This small molecule binds to this protein.
Small molecule (SMILES): CC(=O)N[C@@H]1[C@@H](O)[C@H](O)[C@@H](CO)O[C@H]1O

Sequence of chain 1.B:
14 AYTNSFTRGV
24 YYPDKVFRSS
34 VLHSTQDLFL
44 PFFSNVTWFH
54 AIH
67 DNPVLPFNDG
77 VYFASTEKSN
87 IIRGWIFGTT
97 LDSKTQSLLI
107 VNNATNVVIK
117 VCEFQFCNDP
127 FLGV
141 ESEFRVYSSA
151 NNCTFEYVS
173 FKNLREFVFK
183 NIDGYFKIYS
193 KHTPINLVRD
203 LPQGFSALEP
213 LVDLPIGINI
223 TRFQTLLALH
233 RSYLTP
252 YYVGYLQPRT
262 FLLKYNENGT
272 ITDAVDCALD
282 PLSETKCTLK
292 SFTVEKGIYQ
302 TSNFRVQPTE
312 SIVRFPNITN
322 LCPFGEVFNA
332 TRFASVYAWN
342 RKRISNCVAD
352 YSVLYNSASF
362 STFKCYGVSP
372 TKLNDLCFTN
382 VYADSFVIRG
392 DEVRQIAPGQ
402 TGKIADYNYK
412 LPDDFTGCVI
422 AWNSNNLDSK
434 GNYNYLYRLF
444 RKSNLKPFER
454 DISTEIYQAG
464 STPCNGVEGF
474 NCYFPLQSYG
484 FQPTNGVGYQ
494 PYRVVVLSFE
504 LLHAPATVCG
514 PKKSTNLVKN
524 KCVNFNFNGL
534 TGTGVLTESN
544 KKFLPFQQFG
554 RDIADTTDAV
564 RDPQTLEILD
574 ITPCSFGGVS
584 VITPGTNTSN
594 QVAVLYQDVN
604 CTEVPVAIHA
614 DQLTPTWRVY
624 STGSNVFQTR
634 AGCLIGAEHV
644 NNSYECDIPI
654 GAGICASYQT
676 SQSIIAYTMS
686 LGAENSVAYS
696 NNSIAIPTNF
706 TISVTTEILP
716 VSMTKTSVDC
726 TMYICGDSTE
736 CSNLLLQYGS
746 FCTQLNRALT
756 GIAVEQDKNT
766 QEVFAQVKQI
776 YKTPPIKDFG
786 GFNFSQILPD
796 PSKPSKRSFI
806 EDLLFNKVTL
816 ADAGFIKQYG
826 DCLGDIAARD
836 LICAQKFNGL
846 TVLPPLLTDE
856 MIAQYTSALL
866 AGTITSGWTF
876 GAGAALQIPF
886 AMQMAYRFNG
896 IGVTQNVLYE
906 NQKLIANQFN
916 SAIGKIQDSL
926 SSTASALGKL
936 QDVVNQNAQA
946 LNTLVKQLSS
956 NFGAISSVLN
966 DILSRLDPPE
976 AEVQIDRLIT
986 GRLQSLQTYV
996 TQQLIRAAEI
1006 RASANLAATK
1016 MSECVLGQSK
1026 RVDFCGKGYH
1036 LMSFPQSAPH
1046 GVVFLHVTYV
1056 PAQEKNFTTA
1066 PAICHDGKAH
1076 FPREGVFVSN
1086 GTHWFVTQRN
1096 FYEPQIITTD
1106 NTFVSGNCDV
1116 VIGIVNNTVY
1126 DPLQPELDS

Binding-site contacts:
Ligand atom C5 contacts residue ASN269 of chain 1.B at 3.7 Å.
Ligand atom C2 contacts residue ASN269 of chain 1.B at 2.5 Å.
Ligand atom C3 contacts residue ASN269 of chain 1.B at 3.8 Å.
Ligand atom C8 contacts residue ASN267 of chain 1.B at 3.7 Å.
Ligand atom C1 contacts residue ASN269 of chain 1.B at 1.4 Å.
Ligand atom C7 contacts residue ASN267 of chain 1.B at 4.3 Å.
Ligand atom N2 contacts residue ASN269 of chain 1.B at 2.9 Å (h-bond).
Ligand atom C7 contacts residue ASN269 of chain 1.B at 3.8 Å.
Ligand atom O7 contacts residue ASN269 of chain 1.B at 4.2 Å.
Ligand atom C4 contacts residue ASN269 of chain 1.B at 4.2 Å.
Ligand atom O5 contacts residue ASN269 of chain 1.B at 2.4 Å (h-bond).